The protein below binds the small molecule below.
Small molecule (SMILES): C[NH+](Cc1ccnc(NC(=O)Nc2cccc3c2[C@@H]2CCCCN2C3=O)c1)Cc1cn(CCNC2=c3ccccc3=NC3CCCCC23)nn1

Binding-site contacts:
Ligand atom CBQ contacts residue TRP279 of chain 1.B at 2.9 Å (hydrophobic).
Ligand atom CAI contacts residue TRP84 of chain 1.B at 3.6 Å (hydrophobic).
Ligand atom NBF contacts residue TRP279 of chain 1.B at 3.8 Å.
Ligand atom CAL contacts residue PHE330 of chain 1.B at 3.6 Å (hydrophobic).
Ligand atom CBR contacts residue TRP279 of chain 1.B at 3.5 Å (hydrophobic).
Ligand atom CAH contacts residue PHE330 of chain 1.B at 3.5 Å (hydrophobic).
Ligand atom CAD contacts residue HIS440 of chain 1.B at 3.8 Å.
Ligand atom OBG contacts residue SER286 of chain 1.B at 3.7 Å.
Ligand atom CAJ contacts residue PHE330 of chain 1.B at 3.5 Å (hydrophobic).
Ligand atom NAV contacts residue TYR121 of chain 1.B at 3.3 Å (h-bond).
Ligand atom CAL contacts residue TRP432 of chain 1.B at 3.7 Å (hydrophobic).
Ligand atom CAQ contacts residue TYR121 of chain 1.B at 3.3 Å (hydrophobic).
Ligand atom CAM contacts residue TRP84 of chain 1.B at 3.6 Å (hydrophobic).
Ligand atom CAR contacts residue TYR121 of chain 1.B at 3.4 Å (hydrophobic).
Ligand atom CBR contacts residue PHE284 of chain 1.B at 3.3 Å (hydrophobic).
Ligand atom NAU contacts residue TYR121 of chain 1.B at 3.0 Å (h-bond).
Ligand atom NBV contacts residue ASP285 of chain 1.B at 3.6 Å.
Ligand atom CAG contacts residue TRP84 of chain 1.B at 3.6 Å (hydrophobic).
Ligand atom CBT contacts residue ASP285 of chain 1.B at 3.1 Å.
Ligand atom CAH contacts residue TRP84 of chain 1.B at 3.5 Å (hydrophobic).
Ligand atom NAP contacts residue TRP84 of chain 1.B at 3.6 Å.
Ligand atom CBA contacts residue TRP279 of chain 1.B at 3.6 Å (hydrophobic).
Ligand atom CBS contacts residue PHE284 of chain 1.B at 3.7 Å (hydrophobic).
Ligand atom CAJ contacts residue HIS440 of chain 1.B at 3.6 Å.
Ligand atom CAC contacts residue GLU199 of chain 1.B at 3.5 Å.
Ligand atom CAK contacts residue TRP432 of chain 1.B at 3.8 Å (hydrophobic).
Ligand atom NAV contacts residue PHE330 of chain 1.B at 3.6 Å.
Ligand atom CAK contacts residue PHE330 of chain 1.B at 3.5 Å (hydrophobic).
Ligand atom CAR contacts residue PHE330 of chain 1.B at 3.8 Å (hydrophobic).
Ligand atom NAN contacts residue HIS440 of chain 1.B at 3.0 Å (h-bond).
Ligand atom NAN contacts residue PHE330 of chain 1.B at 3.5 Å.
Ligand atom NAT contacts residue TYR121 of chain 1.B at 2.8 Å (h-bond).
Ligand atom CAF contacts residue TRP84 of chain 1.B at 3.8 Å (hydrophobic).
Ligand atom NAN contacts residue TRP84 of chain 1.B at 3.7 Å.
Ligand atom CAS contacts residue TYR121 of chain 1.B at 3.0 Å (hydrophobic).
Ligand atom CBR contacts residue LEU282 of chain 1.B at 3.4 Å (hydrophobic).
Ligand atom CAI contacts residue PHE330 of chain 1.B at 3.4 Å (hydrophobic).
Ligand atom NBD contacts residue TRP279 of chain 1.B at 3.5 Å.
Ligand atom CAI contacts residue HIS440 of chain 1.B at 3.7 Å.
Ligand atom CAM contacts residue PHE330 of chain 1.B at 3.6 Å (hydrophobic).

Sequence of chain 1.B:
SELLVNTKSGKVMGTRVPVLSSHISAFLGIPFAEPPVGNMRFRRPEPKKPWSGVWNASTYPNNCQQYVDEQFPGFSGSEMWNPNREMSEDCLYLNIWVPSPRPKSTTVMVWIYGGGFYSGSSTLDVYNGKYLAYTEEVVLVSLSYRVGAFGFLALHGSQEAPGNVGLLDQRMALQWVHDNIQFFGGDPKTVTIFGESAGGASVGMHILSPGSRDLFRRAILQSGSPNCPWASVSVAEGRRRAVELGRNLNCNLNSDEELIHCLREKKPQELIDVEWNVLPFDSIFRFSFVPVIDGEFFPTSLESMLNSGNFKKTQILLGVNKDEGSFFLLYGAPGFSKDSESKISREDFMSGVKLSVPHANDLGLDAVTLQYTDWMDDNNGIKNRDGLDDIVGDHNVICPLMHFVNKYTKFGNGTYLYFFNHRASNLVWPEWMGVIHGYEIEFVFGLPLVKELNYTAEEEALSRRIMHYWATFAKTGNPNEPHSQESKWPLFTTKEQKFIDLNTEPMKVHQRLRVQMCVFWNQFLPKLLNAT